Sequence of chain 1.A:
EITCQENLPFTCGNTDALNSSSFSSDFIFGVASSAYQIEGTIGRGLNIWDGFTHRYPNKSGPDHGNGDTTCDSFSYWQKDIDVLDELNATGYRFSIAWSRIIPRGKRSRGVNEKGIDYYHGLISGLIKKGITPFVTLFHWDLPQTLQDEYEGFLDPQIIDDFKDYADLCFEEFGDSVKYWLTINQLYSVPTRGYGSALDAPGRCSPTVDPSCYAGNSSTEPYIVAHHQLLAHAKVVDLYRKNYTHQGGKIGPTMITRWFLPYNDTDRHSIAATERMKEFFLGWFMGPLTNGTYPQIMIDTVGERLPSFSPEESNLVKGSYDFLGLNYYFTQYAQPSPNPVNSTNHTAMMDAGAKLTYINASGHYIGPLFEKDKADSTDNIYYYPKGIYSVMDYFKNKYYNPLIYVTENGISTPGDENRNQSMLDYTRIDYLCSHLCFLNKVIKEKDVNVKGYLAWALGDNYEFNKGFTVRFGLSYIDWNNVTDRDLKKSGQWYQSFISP

Binding-site contacts:
Ligand atom C4 contacts residue ASN265 of chain 1.A at 4.3 Å.
Ligand atom C8 contacts residue SER363 of chain 1.A at 4.0 Å.
Ligand atom C6 contacts residue ASP268 of chain 1.A at 4.3 Å.
Ligand atom O7 contacts residue ALA362 of chain 1.A at 3.6 Å.
Ligand atom C5 contacts residue ASN265 of chain 1.A at 3.7 Å.
Ligand atom C3 contacts residue ASN265 of chain 1.A at 4.0 Å.
Ligand atom C7 contacts residue ALA362 of chain 1.A at 3.9 Å (hydrophobic).
Ligand atom O5 contacts residue ASN265 of chain 1.A at 2.4 Å (h-bond).
Ligand atom C7 contacts residue ASN265 of chain 1.A at 3.6 Å.
Ligand atom O7 contacts residue ASN265 of chain 1.A at 3.9 Å.
Ligand atom C1 contacts residue THR267 of chain 1.A at 3.9 Å.
Ligand atom C8 contacts residue ALA362 of chain 1.A at 3.7 Å (hydrophobic).
Ligand atom C6 contacts residue THR267 of chain 1.A at 4.1 Å.
Ligand atom N2 contacts residue ASN265 of chain 1.A at 3.0 Å (h-bond).
Ligand atom O5 contacts residue ASP268 of chain 1.A at 3.6 Å.
Ligand atom O6 contacts residue ASP268 of chain 1.A at 4.2 Å.
Ligand atom C2 contacts residue ASN265 of chain 1.A at 2.6 Å.
Ligand atom C1 contacts residue ASN265 of chain 1.A at 1.8 Å.
Ligand atom C5 contacts residue THR267 of chain 1.A at 4.1 Å.
Ligand atom O5 contacts residue THR267 of chain 1.A at 4.1 Å.

This small molecule binds to this protein.
Small molecule (SMILES): CC(=O)N[C@H]1[C@H](O[C@H]2[C@H](O[C@@H]3O[C@@H](C)[C@@H](O)[C@@H](O)[C@@H]3O)[C@@H](NC(C)=O)CO[C@@H]2CO)O[C@H](CO)[C@@H](O[C@@H]2O[C@H](CO)[C@@H](O)[C@H](O)[C@@H]2O[C@@H]2OC[C@@H](O)[C@H](O)[C@H]2O)[C@@H]1O